The protein below binds the small molecule below.
Small molecule (SMILES): CC(=O)N[C@@H]1[C@@H](O)[C@H](O)[C@@H](CO)O[C@H]1O

Binding-site contacts:
Ligand atom C3 contacts residue ASN103 of chain 2.C at 3.8 Å.
Ligand atom O7 contacts residue ASN103 of chain 2.C at 3.8 Å.
Ligand atom O6 contacts residue LYS116 of chain 2.C at 4.2 Å.
Ligand atom C6 contacts residue ARG139 of chain 2.C at 4.0 Å.
Ligand atom C7 contacts residue ASN103 of chain 2.C at 3.6 Å.
Ligand atom O5 contacts residue ASN103 of chain 2.C at 2.4 Å (h-bond).
Ligand atom O6 contacts residue GLY113 of chain 2.C at 4.3 Å.
Ligand atom C3 contacts residue LYS158 of chain 2.C at 3.7 Å.
Ligand atom O5 contacts residue LYS116 of chain 2.C at 3.8 Å.
Ligand atom C4 contacts residue ASN103 of chain 2.C at 4.2 Å.
Ligand atom C2 contacts residue ASN103 of chain 2.C at 2.5 Å.
Ligand atom N2 contacts residue ASN103 of chain 2.C at 2.9 Å (h-bond).
Ligand atom C2 contacts residue LYS158 of chain 2.C at 4.2 Å.
Ligand atom O6 contacts residue ARG112 of chain 2.C at 3.7 Å.
Ligand atom C5 contacts residue ASN103 of chain 2.C at 3.6 Å.
Ligand atom C1 contacts residue LYS116 of chain 2.C at 3.7 Å.
Ligand atom C6 contacts residue ARG112 of chain 2.C at 3.4 Å.
Ligand atom N2 contacts residue LYS158 of chain 2.C at 3.6 Å.
Ligand atom C5 contacts residue LYS116 of chain 2.C at 4.0 Å.
Ligand atom C1 contacts residue ASN103 of chain 2.C at 1.4 Å.
Ligand atom O6 contacts residue ARG139 of chain 2.C at 2.9 Å (salt-bridge).
Ligand atom O3 contacts residue LYS158 of chain 2.C at 3.9 Å.

Sequence of chain 2.C:
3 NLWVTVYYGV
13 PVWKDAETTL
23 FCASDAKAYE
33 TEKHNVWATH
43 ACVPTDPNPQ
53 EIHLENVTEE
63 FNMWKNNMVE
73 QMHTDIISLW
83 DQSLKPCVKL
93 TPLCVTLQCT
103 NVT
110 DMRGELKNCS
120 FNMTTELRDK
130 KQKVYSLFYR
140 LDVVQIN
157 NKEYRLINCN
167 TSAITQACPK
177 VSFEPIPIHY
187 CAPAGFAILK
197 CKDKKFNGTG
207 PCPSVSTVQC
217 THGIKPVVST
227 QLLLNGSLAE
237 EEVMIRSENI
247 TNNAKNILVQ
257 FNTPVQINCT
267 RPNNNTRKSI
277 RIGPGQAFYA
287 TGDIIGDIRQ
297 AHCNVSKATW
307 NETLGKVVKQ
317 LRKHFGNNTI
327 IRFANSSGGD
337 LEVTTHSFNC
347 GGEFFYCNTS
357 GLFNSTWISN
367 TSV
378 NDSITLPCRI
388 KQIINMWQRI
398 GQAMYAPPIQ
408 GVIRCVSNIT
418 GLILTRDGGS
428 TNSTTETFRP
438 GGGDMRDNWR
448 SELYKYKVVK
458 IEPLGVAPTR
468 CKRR